Sequence of chain 1.D:
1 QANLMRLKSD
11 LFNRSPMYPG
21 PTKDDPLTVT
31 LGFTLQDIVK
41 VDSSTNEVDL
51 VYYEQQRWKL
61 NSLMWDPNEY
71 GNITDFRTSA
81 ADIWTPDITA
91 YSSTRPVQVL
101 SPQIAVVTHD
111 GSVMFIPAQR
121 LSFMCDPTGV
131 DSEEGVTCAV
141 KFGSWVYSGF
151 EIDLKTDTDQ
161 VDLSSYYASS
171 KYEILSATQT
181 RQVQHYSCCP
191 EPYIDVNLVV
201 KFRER

A small-molecule ligand and the protein it binds are described below.
Small molecule (SMILES): O=C(OC1C[C@H]2CC[C@@H](C1)N2)c1ccccc1

Sequence of chain 1.C:
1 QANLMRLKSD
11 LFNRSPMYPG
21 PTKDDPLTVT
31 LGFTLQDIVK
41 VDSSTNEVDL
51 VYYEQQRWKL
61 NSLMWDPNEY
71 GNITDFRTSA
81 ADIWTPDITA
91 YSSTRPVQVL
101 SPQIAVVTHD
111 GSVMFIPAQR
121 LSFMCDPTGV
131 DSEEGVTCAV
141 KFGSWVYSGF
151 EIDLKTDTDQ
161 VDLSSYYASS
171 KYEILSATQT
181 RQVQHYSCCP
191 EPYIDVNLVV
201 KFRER

Binding-site contacts:
Ligand atom C7 contacts residue GLN55 of chain 1.D at 3.8 Å.
Ligand atom C4 contacts residue TYR91 of chain 1.C at 4.1 Å (hydrophobic).
Ligand atom C3 contacts residue TYR53 of chain 1.D at 4.2 Å (hydrophobic).
Ligand atom C14 contacts residue CYS189 of chain 1.C at 4.1 Å (hydrophobic).
Ligand atom C11 contacts residue ILE116 of chain 1.D at 4.3 Å (hydrophobic).
Ligand atom C8 contacts residue TYR193 of chain 1.C at 3.5 Å (hydrophobic).
Ligand atom O15 contacts residue CYS189 of chain 1.C at 3.9 Å.
Ligand atom C5 contacts residue ILE116 of chain 1.D at 3.7 Å (hydrophobic).
Ligand atom C5 contacts residue CYS188 of chain 1.C at 4.2 Å (hydrophobic).
Ligand atom N contacts residue TYR91 of chain 1.C at 3.4 Å (h-bond).
Ligand atom N contacts residue SER144 of chain 1.C at 4.3 Å.
Ligand atom C1 contacts residue CYS189 of chain 1.C at 4.3 Å (hydrophobic).
Ligand atom C2 contacts residue CYS188 of chain 1.C at 3.5 Å (hydrophobic).
Ligand atom C3 contacts residue CYS188 of chain 1.C at 3.6 Å (hydrophobic).
Ligand atom C10 contacts residue TRP145 of chain 1.C at 3.2 Å (hydrophobic).
Ligand atom O15 contacts residue ILE116 of chain 1.D at 3.6 Å.
Ligand atom C6 contacts residue TRP145 of chain 1.C at 4.0 Å (hydrophobic).
Ligand atom C12 contacts residue TRP145 of chain 1.C at 4.2 Å (hydrophobic).
Ligand atom C14 contacts residue ILE116 of chain 1.D at 3.8 Å (hydrophobic).
Ligand atom C11 contacts residue CYS188 of chain 1.C at 4.4 Å (hydrophobic).
Ligand atom C5 contacts residue CYS189 of chain 1.C at 4.1 Å (hydrophobic).
Ligand atom C6 contacts residue TYR193 of chain 1.C at 3.8 Å (hydrophobic).
Ligand atom C14 contacts residue CYS188 of chain 1.C at 4.0 Å (hydrophobic).
Ligand atom N contacts residue TYR193 of chain 1.C at 4.2 Å.
Ligand atom C8 contacts residue TRP145 of chain 1.C at 3.6 Å (hydrophobic).
Ligand atom C1 contacts residue ILE116 of chain 1.D at 3.6 Å (hydrophobic).
Ligand atom C1 contacts residue CYS188 of chain 1.C at 4.4 Å (hydrophobic).
Ligand atom C12 contacts residue TYR91 of chain 1.C at 4.4 Å (hydrophobic).
Ligand atom C80 contacts residue TRP145 of chain 1.C at 3.5 Å (hydrophobic).
Ligand atom N contacts residue TRP145 of chain 1.C at 3.3 Å (h-bond).
Ligand atom C13 contacts residue TYR186 of chain 1.C at 3.6 Å (hydrophobic).
Ligand atom O15 contacts residue TYR193 of chain 1.C at 4.4 Å.
Ligand atom C12 contacts residue TYR53 of chain 1.D at 4.2 Å (hydrophobic).
Ligand atom C7 contacts residue CYS188 of chain 1.C at 4.0 Å (hydrophobic).
Ligand atom C1 contacts residue MET114 of chain 1.D at 4.3 Å (hydrophobic).
Ligand atom C6 contacts residue TYR186 of chain 1.C at 4.0 Å (hydrophobic).
Ligand atom C4 contacts residue TRP145 of chain 1.C at 3.5 Å (hydrophobic).
Ligand atom C11 contacts residue MET114 of chain 1.D at 4.0 Å (hydrophobic).
Ligand atom O17 contacts residue ILE116 of chain 1.D at 4.2 Å.
Ligand atom C11 contacts residue GLN55 of chain 1.D at 3.6 Å.